Sequence of chain 1.C:
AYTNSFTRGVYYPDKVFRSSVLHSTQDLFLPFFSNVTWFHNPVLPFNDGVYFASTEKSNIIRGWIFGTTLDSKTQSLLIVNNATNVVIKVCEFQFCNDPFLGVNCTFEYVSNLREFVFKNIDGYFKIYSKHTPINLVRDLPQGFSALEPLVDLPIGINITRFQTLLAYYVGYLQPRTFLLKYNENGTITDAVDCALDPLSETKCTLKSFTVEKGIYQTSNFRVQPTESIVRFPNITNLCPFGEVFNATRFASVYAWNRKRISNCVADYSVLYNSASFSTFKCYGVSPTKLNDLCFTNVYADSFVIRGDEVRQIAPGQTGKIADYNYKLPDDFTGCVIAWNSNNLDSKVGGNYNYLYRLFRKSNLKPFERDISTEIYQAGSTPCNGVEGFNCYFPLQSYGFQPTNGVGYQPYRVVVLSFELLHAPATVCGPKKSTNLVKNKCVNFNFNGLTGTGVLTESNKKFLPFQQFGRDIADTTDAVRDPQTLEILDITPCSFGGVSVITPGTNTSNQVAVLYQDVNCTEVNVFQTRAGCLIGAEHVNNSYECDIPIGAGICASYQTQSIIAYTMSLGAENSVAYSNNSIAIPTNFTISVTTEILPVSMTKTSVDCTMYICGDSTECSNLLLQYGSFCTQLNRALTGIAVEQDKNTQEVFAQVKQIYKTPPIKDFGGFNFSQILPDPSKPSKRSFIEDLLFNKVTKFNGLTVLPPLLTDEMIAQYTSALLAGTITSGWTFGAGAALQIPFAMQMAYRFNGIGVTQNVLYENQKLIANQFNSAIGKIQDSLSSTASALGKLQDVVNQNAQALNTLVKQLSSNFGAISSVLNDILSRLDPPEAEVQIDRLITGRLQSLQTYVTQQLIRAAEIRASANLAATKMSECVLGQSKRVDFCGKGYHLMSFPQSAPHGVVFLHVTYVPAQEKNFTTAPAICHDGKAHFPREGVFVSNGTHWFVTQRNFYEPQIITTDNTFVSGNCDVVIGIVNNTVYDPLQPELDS

Sequence of chain 1.B:
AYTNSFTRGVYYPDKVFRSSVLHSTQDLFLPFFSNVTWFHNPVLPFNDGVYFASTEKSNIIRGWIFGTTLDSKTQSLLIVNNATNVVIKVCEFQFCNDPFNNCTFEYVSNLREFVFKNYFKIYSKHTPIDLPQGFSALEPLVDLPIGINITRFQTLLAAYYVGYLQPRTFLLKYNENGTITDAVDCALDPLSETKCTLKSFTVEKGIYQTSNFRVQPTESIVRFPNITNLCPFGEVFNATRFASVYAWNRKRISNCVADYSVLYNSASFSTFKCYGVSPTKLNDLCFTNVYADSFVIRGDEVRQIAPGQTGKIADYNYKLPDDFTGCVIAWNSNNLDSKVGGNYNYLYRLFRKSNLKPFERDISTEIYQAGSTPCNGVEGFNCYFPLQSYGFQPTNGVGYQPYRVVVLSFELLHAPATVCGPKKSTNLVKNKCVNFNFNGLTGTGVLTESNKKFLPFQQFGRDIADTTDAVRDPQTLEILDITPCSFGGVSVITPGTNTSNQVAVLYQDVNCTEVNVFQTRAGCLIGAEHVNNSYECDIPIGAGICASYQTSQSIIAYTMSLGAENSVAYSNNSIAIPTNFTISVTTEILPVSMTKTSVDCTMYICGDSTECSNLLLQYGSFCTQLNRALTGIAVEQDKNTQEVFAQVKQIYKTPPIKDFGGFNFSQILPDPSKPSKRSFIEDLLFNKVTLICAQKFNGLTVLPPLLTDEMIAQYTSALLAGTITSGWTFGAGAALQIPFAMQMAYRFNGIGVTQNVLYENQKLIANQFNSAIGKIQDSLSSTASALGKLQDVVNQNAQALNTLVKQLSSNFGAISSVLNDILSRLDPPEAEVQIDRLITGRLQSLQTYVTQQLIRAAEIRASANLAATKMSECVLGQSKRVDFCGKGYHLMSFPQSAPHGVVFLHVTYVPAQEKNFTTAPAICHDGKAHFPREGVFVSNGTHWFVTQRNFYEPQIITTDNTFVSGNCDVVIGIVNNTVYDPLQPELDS

This small molecule binds to this protein.
Small molecule (SMILES): CC(=O)N[C@@H]1[C@@H](O)[C@H](O)[C@@H](CO)O[C@H]1O

Binding-site contacts:
Ligand atom N2 contacts residue ASN1074 of chain 1.B at 2.9 Å (h-bond).
Ligand atom C1 contacts residue ASN1074 of chain 1.B at 1.4 Å.
Ligand atom C7 contacts residue ASN1074 of chain 1.B at 4.0 Å.
Ligand atom C1 contacts residue GLN895 of chain 1.C at 4.4 Å.
Ligand atom C2 contacts residue ASN1074 of chain 1.B at 2.5 Å.
Ligand atom C5 contacts residue ASN1074 of chain 1.B at 3.7 Å.
Ligand atom C8 contacts residue ASN1074 of chain 1.B at 4.4 Å.
Ligand atom O6 contacts residue ALA706 of chain 1.B at 3.3 Å.
Ligand atom O5 contacts residue ASN1074 of chain 1.B at 2.4 Å (h-bond).
Ligand atom C8 contacts residue GLU1072 of chain 1.B at 3.2 Å.
Ligand atom O5 contacts residue ALA706 of chain 1.B at 4.5 Å.
Ligand atom C4 contacts residue ASN1074 of chain 1.B at 4.2 Å.
Ligand atom C6 contacts residue ALA706 of chain 1.B at 4.1 Å (hydrophobic).
Ligand atom C8 contacts residue LYS1073 of chain 1.B at 4.3 Å.
Ligand atom C3 contacts residue ASN1074 of chain 1.B at 3.8 Å.
Ligand atom C5 contacts residue ALA706 of chain 1.B at 3.8 Å (hydrophobic).